Sequence of chain 1.L:
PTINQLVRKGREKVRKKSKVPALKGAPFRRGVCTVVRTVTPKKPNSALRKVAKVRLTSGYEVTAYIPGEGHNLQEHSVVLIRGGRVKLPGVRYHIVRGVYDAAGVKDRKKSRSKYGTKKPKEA

Sequence of chain 1.C:
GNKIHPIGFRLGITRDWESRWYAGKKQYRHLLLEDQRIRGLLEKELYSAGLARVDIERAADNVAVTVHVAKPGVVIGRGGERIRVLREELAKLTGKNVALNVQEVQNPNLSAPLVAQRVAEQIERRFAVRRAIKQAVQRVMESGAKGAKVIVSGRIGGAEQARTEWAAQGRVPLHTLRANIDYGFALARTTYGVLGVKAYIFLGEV

Sequence of chain 1.E:
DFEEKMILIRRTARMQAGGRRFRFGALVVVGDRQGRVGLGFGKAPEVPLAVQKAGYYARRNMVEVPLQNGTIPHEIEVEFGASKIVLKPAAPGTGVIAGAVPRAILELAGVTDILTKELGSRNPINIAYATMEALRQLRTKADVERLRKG

This protein binds this small molecule.
Small molecule (SMILES): O=c1ccn([C@@H]2O[C@H](CO[P](=O)(O)O[C@H]3[C@@H](O)[C@H](n4ccc(=O)[nH]c4=O)O[C@@H]3CO[P](=O)(O)O[C@H]3[C@@H](O)[C@H](n4ccc(=O)[nH]c4=O)O[C@@H]3CO[P](=O)(O)O[C@H]3[C@@H](O)[C@H](n4ccc(=O)[nH]c4=O)O[C@@H]3CO[P](=O)(O)O[C@H]3[C@@H](O)[C@H](n4ccc(=O)[nH]c4=O)O[C@@H]3CO[P](=O)(O)O[C@H]3[C@@H](O)[C@H](n4ccc(=O)[nH]c4=O)O[C@@H]3CO)[C@@H](O)[C@H]2O)c(=O)[nH]1

Binding-site contacts:
Ligand atom O3' contacts residue GLN161 of chain 1.C at 4.0 Å.
Ligand atom C1' contacts residue GLN161 of chain 1.C at 4.3 Å.
Ligand atom C2' contacts residue ARG23 of chain 1.E at 3.7 Å.
Ligand atom OP2 contacts residue ARG23 of chain 1.E at 3.2 Å (salt-bridge).
Ligand atom O2' contacts residue PRO44 of chain 1.L at 4.1 Å.
Ligand atom O2' contacts residue ARG23 of chain 1.E at 3.0 Å (salt-bridge).
Ligand atom P contacts residue ARG23 of chain 1.E at 4.0 Å.
Ligand atom C3' contacts residue ARG23 of chain 1.E at 3.6 Å.
Ligand atom O3' contacts residue ARG23 of chain 1.E at 3.6 Å.